Binding-site contacts:
Ligand atom O6 contacts residue DC8 of chain 1.F at 2.9 Å (h-bond).
Ligand atom N6 contacts residue DA4 of chain 1.F at 3.0 Å (h-bond).
Ligand atom N1 contacts residue DC8 of chain 1.F at 2.8 Å (h-bond).
Ligand atom N3 contacts residue DA4 of chain 1.F at 3.1 Å (h-bond).
Ligand atom N2 contacts residue DC6 of chain 1.F at 3.1 Å (h-bond).
Ligand atom O4 contacts residue DG3 of chain 1.F at 3.2 Å (h-bond).
Ligand atom O6 contacts residue DG1 of chain 1.F at 3.3 Å (h-bond).
Ligand atom N2 contacts residue DC2 of chain 1.F at 2.7 Å (h-bond).
Ligand atom N1 contacts residue DT5 of chain 1.F at 2.8 Å (h-bond).
Ligand atom N2 contacts residue PHE28 of chain 1.B at 3.1 Å (h-bond).
Ligand atom C5 contacts residue PHE28 of chain 1.B at 3.2 Å (hydrophobic).
Ligand atom N1 contacts residue DC6 of chain 1.F at 2.9 Å (h-bond).
Ligand atom O2 contacts residue DG7 of chain 1.F at 2.6 Å (h-bond).
Ligand atom O3' contacts residue PRO30 of chain 1.B at 3.2 Å.
Ligand atom OP1 contacts residue LYS31 of chain 1.B at 2.8 Å (salt-bridge).
Ligand atom N4 contacts residue DG7 of chain 1.F at 3.1 Å (h-bond).
Ligand atom O2 contacts residue ARG51 of chain 1.B at 2.9 Å (salt-bridge).
Ligand atom O2 contacts residue DG3 of chain 1.F at 2.6 Å (h-bond).
Ligand atom N2 contacts residue DC8 of chain 1.F at 2.5 Å (h-bond).
Ligand atom O6 contacts residue DC2 of chain 1.F at 3.2 Å (h-bond).
Ligand atom N4 contacts residue DC2 of chain 1.F at 3.1 Å (h-bond).
Ligand atom N3 contacts residue DG3 of chain 1.F at 3.0 Å (h-bond).
Ligand atom C6 contacts residue PHE28 of chain 1.B at 3.2 Å (hydrophobic).
Ligand atom C5 contacts residue PHE28 of chain 1.B at 3.2 Å (hydrophobic).
Ligand atom O2 contacts residue DG1 of chain 1.F at 2.7 Å (h-bond).
Ligand atom N6 contacts residue DT5 of chain 1.F at 3.1 Å (h-bond).
Ligand atom OP1 contacts residue LYS24 of chain 1.B at 2.6 Å (salt-bridge).
Ligand atom N2 contacts residue DG3 of chain 1.F at 3.1 Å (h-bond).
Ligand atom N3 contacts residue DG7 of chain 1.F at 2.9 Å (h-bond).
Ligand atom O6 contacts residue DC6 of chain 1.F at 2.6 Å (h-bond).
Ligand atom O4' contacts residue ALA29 of chain 1.B at 3.0 Å (h-bond).
Ligand atom N3 contacts residue DG1 of chain 1.F at 2.9 Å (h-bond).
Ligand atom O4' contacts residue ARG51 of chain 1.B at 3.1 Å (salt-bridge).
Ligand atom N1 contacts residue DC2 of chain 1.F at 2.9 Å (h-bond).
Ligand atom O4' contacts residue PRO30 of chain 1.B at 3.2 Å.
Ligand atom N4 contacts residue DG1 of chain 1.F at 3.0 Å (h-bond).
Ligand atom C4 contacts residue PHE28 of chain 1.B at 3.2 Å (hydrophobic).
Ligand atom N3 contacts residue TRP26 of chain 1.B at 3.1 Å (h-bond).
Ligand atom N4 contacts residue DG3 of chain 1.F at 3.1 Å (h-bond).
Ligand atom O2 contacts residue ARG51 of chain 1.B at 3.1 Å (salt-bridge).

This protein binds this small molecule.
Small molecule (SMILES): Cc1cn([C@H]2C[C@H](O[P](=O)(O)OC[C@H]3O[C@@H](n4ccc(N)nc4=O)C[C@@H]3O[P](=O)(O)OC[C@H]3O[C@@H](n4cnc5c(=O)nc(N)[nH]c54)C[C@@H]3O[P](=O)(O)OC[C@H]3O[C@@H](n4ccc(N)nc4=O)C[C@@H]3O)[C@@H](CO[P](=O)(O)O[C@H]3C[C@H](n4cnc5c(N)ncnc54)O[C@@H]3CO[P](=O)(O)O[C@H]3C[C@H](n4cnc5c(=O)nc(N)[nH]c54)O[C@@H]3CO[P](=O)(O)O[C@H]3C[C@H](n4ccc(N)nc4=O)O[C@@H]3CO[P](=O)(O)O[C@H]3C[C@H](n4cnc5c(=O)nc(N)[nH]c54)O[C@@H]3CO)O2)c(=O)[nH]c1=O

Sequence of chain 1.B:
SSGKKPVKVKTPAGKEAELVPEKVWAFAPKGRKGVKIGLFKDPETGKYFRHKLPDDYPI